Sequence of chain 1.A:
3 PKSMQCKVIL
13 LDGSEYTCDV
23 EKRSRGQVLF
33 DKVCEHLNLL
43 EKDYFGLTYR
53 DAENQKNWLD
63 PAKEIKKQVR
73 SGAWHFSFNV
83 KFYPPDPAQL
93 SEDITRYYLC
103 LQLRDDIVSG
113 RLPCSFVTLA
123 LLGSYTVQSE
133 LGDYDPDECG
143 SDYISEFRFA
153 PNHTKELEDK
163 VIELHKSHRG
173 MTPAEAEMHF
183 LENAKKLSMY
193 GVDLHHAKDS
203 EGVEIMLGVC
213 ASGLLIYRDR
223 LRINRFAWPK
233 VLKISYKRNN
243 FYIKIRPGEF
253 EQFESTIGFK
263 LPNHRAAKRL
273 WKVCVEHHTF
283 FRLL

The protein below binds the small molecule below.
Small molecule (SMILES): Cc1cccc(C(=O)N2CCC(C(N)=O)CC2)c1

Binding-site contacts:
Ligand atom C7 contacts residue LEU217 of chain 1.A at 3.4 Å (hydrophobic).
Ligand atom C2 contacts residue ARG227 of chain 1.A at 3.9 Å.
Ligand atom C1 contacts residue PHE228 of chain 1.A at 3.6 Å (hydrophobic).
Ligand atom C9 contacts residue CYS212 of chain 1.A at 4.0 Å (hydrophobic).
Ligand atom C6 contacts residue ARG227 of chain 1.A at 3.7 Å.
Ligand atom N2 contacts residue SER190 of chain 1.A at 4.2 Å.
Ligand atom C1 contacts residue GLY215 of chain 1.A at 3.8 Å.
Ligand atom N1 contacts residue LEU217 of chain 1.A at 4.2 Å.
Ligand atom C11 contacts residue LEU189 of chain 1.A at 4.3 Å (hydrophobic).
Ligand atom C14 contacts residue LEU189 of chain 1.A at 3.7 Å (hydrophobic).
Ligand atom N2 contacts residue LYS187 of chain 1.A at 3.2 Å (salt-bridge).
Ligand atom C10 contacts residue SER214 of chain 1.A at 3.9 Å.
Ligand atom C1 contacts residue ALA229 of chain 1.A at 3.9 Å (hydrophobic).
Ligand atom C3 contacts residue SER214 of chain 1.A at 4.1 Å.
Ligand atom C1 contacts residue ARG227 of chain 1.A at 3.9 Å.
Ligand atom O1 contacts residue ARG227 of chain 1.A at 2.9 Å (salt-bridge).
Ligand atom C1 contacts residue LEU216 of chain 1.A at 3.8 Å (hydrophobic).
Ligand atom C7 contacts residue SER214 of chain 1.A at 3.4 Å.
Ligand atom C12 contacts residue SER190 of chain 1.A at 3.4 Å.
Ligand atom C6 contacts residue LEU217 of chain 1.A at 4.0 Å (hydrophobic).
Ligand atom C4 contacts residue ARG227 of chain 1.A at 4.2 Å.
Ligand atom N2 contacts residue LEU189 of chain 1.A at 2.5 Å (h-bond).
Ligand atom C5 contacts residue SER214 of chain 1.A at 4.2 Å.
Ligand atom C7 contacts residue ARG227 of chain 1.A at 3.9 Å.
Ligand atom C2 contacts residue SER214 of chain 1.A at 3.7 Å.
Ligand atom O1 contacts residue LEU217 of chain 1.A at 3.9 Å.
Ligand atom C9 contacts residue SER214 of chain 1.A at 3.0 Å.
Ligand atom C3 contacts residue ARG227 of chain 1.A at 4.2 Å.
Ligand atom C14 contacts residue LYS187 of chain 1.A at 3.9 Å.
Ligand atom C5 contacts residue ARG227 of chain 1.A at 3.9 Å.
Ligand atom C8 contacts residue ARG227 of chain 1.A at 3.8 Å.
Ligand atom N2 contacts residue LYS188 of chain 1.A at 3.6 Å.
Ligand atom C6 contacts residue SER214 of chain 1.A at 3.8 Å.
Ligand atom C1 contacts residue SER214 of chain 1.A at 3.9 Å.
Ligand atom O2 contacts residue LYS187 of chain 1.A at 3.6 Å.
Ligand atom C13 contacts residue SER190 of chain 1.A at 3.3 Å.
Ligand atom N1 contacts residue SER214 of chain 1.A at 4.1 Å.
Ligand atom C8 contacts residue LEU217 of chain 1.A at 3.8 Å (hydrophobic).
Ligand atom C11 contacts residue SER190 of chain 1.A at 4.1 Å.
Ligand atom N2 contacts residue TYR192 of chain 1.A at 3.9 Å.